A small-molecule ligand and the protein it binds are described below.
Small molecule (SMILES): O=C(O)c1cccnc1

Sequence of chain 1.A:
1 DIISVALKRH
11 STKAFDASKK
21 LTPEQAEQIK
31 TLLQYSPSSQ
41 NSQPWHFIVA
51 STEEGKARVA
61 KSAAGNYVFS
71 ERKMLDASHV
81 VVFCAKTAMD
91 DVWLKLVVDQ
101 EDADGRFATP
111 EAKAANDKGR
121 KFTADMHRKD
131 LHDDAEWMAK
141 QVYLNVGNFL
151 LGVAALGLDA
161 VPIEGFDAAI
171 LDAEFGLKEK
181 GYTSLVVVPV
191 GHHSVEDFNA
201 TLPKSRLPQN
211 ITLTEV

Binding-site contacts:
Ligand atom C2 contacts residue GLN40 of chain 1.A at 3.4 Å.
Ligand atom C3 contacts residue SER39 of chain 1.A at 3.3 Å.
Ligand atom N contacts residue FMN1 of chain 1.E at 3.5 Å (h-bond).
Ligand atom C5 contacts residue THR123 of chain 1.A at 3.7 Å.
Ligand atom O1 contacts residue GLN40 of chain 1.A at 2.8 Å (h-bond).
Ligand atom C3 contacts residue FMN1 of chain 1.E at 3.4 Å.
Ligand atom O1 contacts residue SER39 of chain 1.A at 4.0 Å.
Ligand atom C5 contacts residue GLU164 of chain 1.B at 4.5 Å.
Ligand atom C1 contacts residue FMN1 of chain 1.E at 3.4 Å.
Ligand atom C4 contacts residue THR123 of chain 1.A at 4.0 Å.
Ligand atom C6 contacts residue GLN40 of chain 1.A at 3.6 Å.
Ligand atom C4 contacts residue SER39 of chain 1.A at 3.5 Å.
Ligand atom O2 contacts residue GLN40 of chain 1.A at 4.0 Å.
Ligand atom C6 contacts residue FMN1 of chain 1.E at 3.4 Å.
Ligand atom N contacts residue GLY165 of chain 1.B at 4.3 Å.
Ligand atom C5 contacts residue GLY165 of chain 1.B at 4.0 Å.
Ligand atom N contacts residue GLN40 of chain 1.A at 4.0 Å.
Ligand atom O2 contacts residue LYS13 of chain 1.B at 4.3 Å.
Ligand atom C2 contacts residue FMN1 of chain 1.E at 3.4 Å.
Ligand atom C3 contacts residue GLN40 of chain 1.A at 3.6 Å.
Ligand atom C4 contacts residue GLU164 of chain 1.B at 4.0 Å.
Ligand atom O2 contacts residue FMN1 of chain 1.E at 3.4 Å (h-bond).
Ligand atom C4 contacts residue FMN1 of chain 1.E at 3.8 Å.
Ligand atom N contacts residue THR123 of chain 1.A at 4.1 Å.
Ligand atom C4 contacts residue GLN40 of chain 1.A at 4.2 Å.
Ligand atom C5 contacts residue GLN40 of chain 1.A at 4.3 Å.
Ligand atom O1 contacts residue FMN1 of chain 1.E at 2.7 Å (h-bond).
Ligand atom C4 contacts residue GLY165 of chain 1.B at 4.4 Å.
Ligand atom C5 contacts residue FMN1 of chain 1.E at 3.7 Å.
Ligand atom C1 contacts residue GLN40 of chain 1.A at 3.5 Å.

Sequence of chain 1.B:
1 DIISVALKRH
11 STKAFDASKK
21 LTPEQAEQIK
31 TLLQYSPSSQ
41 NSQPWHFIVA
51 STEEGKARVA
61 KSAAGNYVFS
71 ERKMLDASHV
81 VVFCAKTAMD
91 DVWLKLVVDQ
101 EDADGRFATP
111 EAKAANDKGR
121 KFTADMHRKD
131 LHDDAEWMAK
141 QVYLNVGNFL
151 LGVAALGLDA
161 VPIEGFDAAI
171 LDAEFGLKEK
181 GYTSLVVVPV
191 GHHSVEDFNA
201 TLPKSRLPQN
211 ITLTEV